The protein below binds the small molecule below.
Small molecule (SMILES): CC(=O)N[C@@H]1[C@@H](O)[C@H](O)[C@@H](CO)O[C@H]1O

Binding-site contacts:
Ligand atom O5 contacts residue ASN134 of chain 1.A at 2.4 Å (h-bond).
Ligand atom C1 contacts residue THR136 of chain 1.A at 4.1 Å.
Ligand atom O6 contacts residue ASN134 of chain 1.A at 3.8 Å.
Ligand atom C3 contacts residue ASN134 of chain 1.A at 3.8 Å.
Ligand atom C6 contacts residue THR136 of chain 1.A at 3.7 Å.
Ligand atom C2 contacts residue ASN134 of chain 1.A at 2.4 Å.
Ligand atom O6 contacts residue ASN137 of chain 1.A at 2.8 Å (h-bond).
Ligand atom C1 contacts residue ASN134 of chain 1.A at 1.5 Å.
Ligand atom C4 contacts residue ASN134 of chain 1.A at 4.2 Å.
Ligand atom C5 contacts residue THR136 of chain 1.A at 3.8 Å.
Ligand atom O6 contacts residue THR136 of chain 1.A at 2.6 Å (h-bond).
Ligand atom O5 contacts residue THR136 of chain 1.A at 3.6 Å.
Ligand atom C5 contacts residue ASN134 of chain 1.A at 3.7 Å.
Ligand atom O7 contacts residue ASN134 of chain 1.A at 4.2 Å.
Ligand atom C7 contacts residue ASN134 of chain 1.A at 3.9 Å.
Ligand atom C6 contacts residue ASN134 of chain 1.A at 4.4 Å.
Ligand atom C6 contacts residue ASN137 of chain 1.A at 4.0 Å.
Ligand atom O5 contacts residue ASN137 of chain 1.A at 3.8 Å.
Ligand atom N2 contacts residue ASN134 of chain 1.A at 2.8 Å (h-bond).

Sequence of chain 1.A:
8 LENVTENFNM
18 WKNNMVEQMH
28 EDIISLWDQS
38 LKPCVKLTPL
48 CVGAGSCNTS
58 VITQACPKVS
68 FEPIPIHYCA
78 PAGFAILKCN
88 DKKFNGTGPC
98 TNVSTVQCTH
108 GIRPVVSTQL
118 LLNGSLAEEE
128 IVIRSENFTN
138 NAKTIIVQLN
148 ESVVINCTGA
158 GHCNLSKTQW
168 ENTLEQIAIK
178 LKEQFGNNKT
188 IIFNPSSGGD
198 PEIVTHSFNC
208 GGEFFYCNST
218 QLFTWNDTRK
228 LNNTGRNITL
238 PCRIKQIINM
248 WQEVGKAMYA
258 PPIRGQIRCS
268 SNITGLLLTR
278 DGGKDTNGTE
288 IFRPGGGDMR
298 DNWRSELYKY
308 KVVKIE